Binding-site contacts:
Ligand atom O7 contacts residue ASN62 of chain 1.B at 4.0 Å.
Ligand atom C3 contacts residue PHE29 of chain 1.B at 4.5 Å (hydrophobic).
Ligand atom O5 contacts residue PHE29 of chain 1.B at 4.0 Å.
Ligand atom C1 contacts residue ASN62 of chain 1.B at 1.4 Å.
Ligand atom C1 contacts residue PHE29 of chain 1.B at 3.8 Å (hydrophobic).
Ligand atom C7 contacts residue ASN62 of chain 1.B at 3.7 Å.
Ligand atom C6 contacts residue PHE29 of chain 1.B at 4.1 Å (hydrophobic).
Ligand atom C2 contacts residue ASN62 of chain 1.B at 2.5 Å.
Ligand atom C3 contacts residue ASN62 of chain 1.B at 3.8 Å.
Ligand atom C5 contacts residue PHE29 of chain 1.B at 3.8 Å (hydrophobic).
Ligand atom C5 contacts residue ASN62 of chain 1.B at 3.7 Å.
Ligand atom C4 contacts residue ASN62 of chain 1.B at 4.2 Å.
Ligand atom N2 contacts residue ASN62 of chain 1.B at 2.9 Å (h-bond).
Ligand atom O5 contacts residue ASN62 of chain 1.B at 2.4 Å (h-bond).

The protein below binds the small molecule below.
Small molecule (SMILES): CC(=O)N[C@@H]1[C@@H](O)[C@H](O)[C@@H](CO)O[C@H]1O

Sequence of chain 1.B:
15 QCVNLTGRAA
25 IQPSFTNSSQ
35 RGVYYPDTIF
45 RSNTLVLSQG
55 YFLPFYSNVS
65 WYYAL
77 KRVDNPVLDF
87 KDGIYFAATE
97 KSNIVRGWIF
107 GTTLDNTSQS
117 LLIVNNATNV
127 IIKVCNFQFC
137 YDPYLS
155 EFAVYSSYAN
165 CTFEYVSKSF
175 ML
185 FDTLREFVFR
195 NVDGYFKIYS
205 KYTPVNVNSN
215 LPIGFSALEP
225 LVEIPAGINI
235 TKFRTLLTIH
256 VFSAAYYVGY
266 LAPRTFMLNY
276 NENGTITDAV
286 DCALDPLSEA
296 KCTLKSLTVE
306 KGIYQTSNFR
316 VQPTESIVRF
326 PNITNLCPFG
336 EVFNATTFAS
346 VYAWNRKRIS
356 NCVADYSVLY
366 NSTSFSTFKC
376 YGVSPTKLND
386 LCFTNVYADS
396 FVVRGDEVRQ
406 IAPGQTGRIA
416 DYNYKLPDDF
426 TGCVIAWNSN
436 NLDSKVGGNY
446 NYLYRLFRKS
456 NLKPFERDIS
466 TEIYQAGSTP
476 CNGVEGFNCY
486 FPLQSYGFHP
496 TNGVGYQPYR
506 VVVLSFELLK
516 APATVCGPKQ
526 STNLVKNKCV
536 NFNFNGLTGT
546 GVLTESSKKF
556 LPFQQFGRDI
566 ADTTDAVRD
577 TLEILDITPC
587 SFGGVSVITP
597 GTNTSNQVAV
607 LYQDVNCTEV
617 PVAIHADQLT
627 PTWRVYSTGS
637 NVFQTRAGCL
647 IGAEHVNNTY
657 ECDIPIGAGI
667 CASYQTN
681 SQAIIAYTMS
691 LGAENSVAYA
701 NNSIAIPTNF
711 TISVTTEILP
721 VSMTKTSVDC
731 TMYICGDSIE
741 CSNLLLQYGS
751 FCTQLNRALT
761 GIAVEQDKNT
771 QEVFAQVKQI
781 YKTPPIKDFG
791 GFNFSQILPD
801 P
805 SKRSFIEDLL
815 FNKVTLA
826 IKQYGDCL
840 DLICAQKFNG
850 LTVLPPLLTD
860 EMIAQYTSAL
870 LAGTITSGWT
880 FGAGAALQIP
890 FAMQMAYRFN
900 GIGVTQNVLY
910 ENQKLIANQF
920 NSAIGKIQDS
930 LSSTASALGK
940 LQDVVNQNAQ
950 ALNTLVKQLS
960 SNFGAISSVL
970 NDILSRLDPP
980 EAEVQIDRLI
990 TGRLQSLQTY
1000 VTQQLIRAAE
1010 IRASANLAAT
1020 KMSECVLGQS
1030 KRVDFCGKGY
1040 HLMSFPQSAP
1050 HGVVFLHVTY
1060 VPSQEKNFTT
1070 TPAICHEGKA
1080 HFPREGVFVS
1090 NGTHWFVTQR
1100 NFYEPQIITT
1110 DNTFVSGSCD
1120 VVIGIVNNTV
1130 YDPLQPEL